Binding-site contacts:
Ligand atom C23 contacts residue ASN142 of chain 1.A at 3.8 Å.
Ligand atom C16 contacts residue CYS145 of chain 1.A at 4.0 Å (hydrophobic).
Ligand atom C20 contacts residue GLU166 of chain 1.A at 3.3 Å.
Ligand atom C19 contacts residue ASN142 of chain 1.A at 3.6 Å.
Ligand atom C16 contacts residue GLU166 of chain 1.A at 4.0 Å.
Ligand atom C21 contacts residue SER1 of chain 2.A at 3.9 Å.
Ligand atom C19 contacts residue PHE140 of chain 1.A at 3.2 Å (hydrophobic).
Ligand atom C21 contacts residue ASN142 of chain 1.A at 3.6 Å.
Ligand atom C21 contacts residue GLU166 of chain 1.A at 3.3 Å.
Ligand atom N18 contacts residue HIS163 of chain 1.A at 3.3 Å (h-bond).
Ligand atom O12 contacts residue MET49 of chain 1.A at 3.7 Å.
Ligand atom C01 contacts residue MET49 of chain 1.A at 3.8 Å (hydrophobic).
Ligand atom C10 contacts residue GLN189 of chain 1.A at 3.4 Å.
Ligand atom N18 contacts residue SER144 of chain 1.A at 3.5 Å (h-bond).
Ligand atom C05 contacts residue HIS164 of chain 1.A at 3.7 Å.
Ligand atom C05 contacts residue MET165 of chain 1.A at 3.4 Å (hydrophobic).
Ligand atom N15 contacts residue GLU166 of chain 1.A at 4.0 Å.
Ligand atom C17 contacts residue HIS163 of chain 1.A at 3.4 Å.
Ligand atom C20 contacts residue LEU141 of chain 1.A at 3.7 Å (hydrophobic).
Ligand atom C21 contacts residue LEU141 of chain 1.A at 3.9 Å (hydrophobic).
Ligand atom C25 contacts residue GLU166 of chain 1.A at 3.8 Å.
Ligand atom C07 contacts residue GLU166 of chain 1.A at 3.2 Å.
Ligand atom N18 contacts residue PHE140 of chain 1.A at 3.6 Å.
Ligand atom C02 contacts residue MET49 of chain 1.A at 3.6 Å (hydrophobic).
Ligand atom O12 contacts residue GLN189 of chain 1.A at 3.9 Å.
Ligand atom O14 contacts residue ASN142 of chain 1.A at 3.8 Å.
Ligand atom C05 contacts residue GLU166 of chain 1.A at 3.9 Å.
Ligand atom C20 contacts residue ASN142 of chain 1.A at 3.6 Å.
Ligand atom C19 contacts residue LEU141 of chain 1.A at 3.2 Å (hydrophobic).
Ligand atom O14 contacts residue CYS145 of chain 1.A at 3.7 Å.
Ligand atom C13 contacts residue CYS145 of chain 1.A at 3.7 Å (hydrophobic).
Ligand atom C09 contacts residue GLU166 of chain 1.A at 3.8 Å.
Ligand atom C19 contacts residue GLU166 of chain 1.A at 3.4 Å.
Ligand atom N18 contacts residue LEU141 of chain 1.A at 3.3 Å (h-bond).
Ligand atom C08 contacts residue GLU166 of chain 1.A at 3.0 Å.
Ligand atom C24 contacts residue ASN142 of chain 1.A at 3.9 Å.
Ligand atom C06 contacts residue GLU166 of chain 1.A at 3.9 Å.
Ligand atom N15 contacts residue CYS145 of chain 1.A at 3.8 Å.
Ligand atom C21 contacts residue PHE140 of chain 1.A at 3.9 Å (hydrophobic).
Ligand atom C17 contacts residue CYS145 of chain 1.A at 3.6 Å (hydrophobic).

The small molecule below binds the protein below.
Small molecule (SMILES): C[C@H]1CN(C(=O)Nc2cncc3ccccc23)Cc2ccccc2O1

Sequence of chain 1.A:
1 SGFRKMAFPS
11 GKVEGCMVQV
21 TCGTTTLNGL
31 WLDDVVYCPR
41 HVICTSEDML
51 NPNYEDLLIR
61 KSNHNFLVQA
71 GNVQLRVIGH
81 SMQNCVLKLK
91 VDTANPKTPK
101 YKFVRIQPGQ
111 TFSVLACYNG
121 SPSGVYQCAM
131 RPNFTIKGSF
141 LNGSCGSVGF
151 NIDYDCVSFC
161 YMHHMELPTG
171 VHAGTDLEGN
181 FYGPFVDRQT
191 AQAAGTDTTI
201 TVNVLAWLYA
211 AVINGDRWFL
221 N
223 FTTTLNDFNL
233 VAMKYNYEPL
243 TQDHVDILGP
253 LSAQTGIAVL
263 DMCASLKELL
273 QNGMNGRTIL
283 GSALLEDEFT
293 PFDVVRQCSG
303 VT

Sequence of chain 2.A:
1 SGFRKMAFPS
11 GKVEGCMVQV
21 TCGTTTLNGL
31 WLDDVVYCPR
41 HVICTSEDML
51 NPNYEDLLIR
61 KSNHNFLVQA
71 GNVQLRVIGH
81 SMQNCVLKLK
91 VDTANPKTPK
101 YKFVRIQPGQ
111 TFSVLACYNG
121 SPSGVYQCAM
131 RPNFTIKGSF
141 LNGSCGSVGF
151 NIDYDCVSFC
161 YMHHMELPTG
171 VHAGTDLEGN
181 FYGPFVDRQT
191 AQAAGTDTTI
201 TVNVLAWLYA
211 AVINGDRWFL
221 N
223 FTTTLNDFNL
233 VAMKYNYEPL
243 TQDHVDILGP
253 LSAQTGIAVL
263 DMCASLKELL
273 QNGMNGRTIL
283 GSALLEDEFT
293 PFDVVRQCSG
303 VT